The small molecule below binds the protein below.
Small molecule (SMILES): CCC(CC)CN(C[C@@H](O)[C@H](Cc1ccccc1)NC(=O)O[C@H]1CO[C@H]2OCC[C@H]21)S(=O)(=O)c1ccc(CO)cc1

Sequence of chain 1.B:
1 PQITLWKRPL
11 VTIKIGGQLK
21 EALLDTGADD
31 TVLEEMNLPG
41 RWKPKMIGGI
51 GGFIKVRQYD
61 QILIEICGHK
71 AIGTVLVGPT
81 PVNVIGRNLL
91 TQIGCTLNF

Sequence of chain 1.A:
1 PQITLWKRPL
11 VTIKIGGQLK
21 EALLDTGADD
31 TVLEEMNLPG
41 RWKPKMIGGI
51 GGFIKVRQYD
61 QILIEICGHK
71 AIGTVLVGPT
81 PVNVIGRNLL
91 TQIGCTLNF

Binding-site contacts:
Ligand atom O26 contacts residue ASP30 of chain 1.B at 2.9 Å (salt-bridge).
Ligand atom O8 contacts residue ASP29 of chain 1.B at 2.8 Å (salt-bridge).
Ligand atom C31 contacts residue GLY48 of chain 1.B at 3.2 Å.
Ligand atom C7 contacts residue VAL32 of chain 1.A at 3.4 Å (hydrophobic).
Ligand atom C35 contacts residue VAL82 of chain 1.A at 3.5 Å (hydrophobic).
Ligand atom O1 contacts residue ASP30 of chain 1.A at 3.0 Å (salt-bridge).
Ligand atom C29 contacts residue GLY27 of chain 1.B at 3.7 Å.
Ligand atom C20 contacts residue VAL84 of chain 1.B at 3.7 Å (hydrophobic).
Ligand atom C7 contacts residue ASP30 of chain 1.A at 3.4 Å.
Ligand atom C37 contacts residue VAL82 of chain 1.A at 3.7 Å (hydrophobic).
Ligand atom C37 contacts residue GLY27 of chain 1.B at 3.2 Å.
Ligand atom C16 contacts residue ASP25 of chain 1.A at 3.1 Å.
Ligand atom C6 contacts residue ALA28 of chain 1.A at 3.5 Å (hydrophobic).
Ligand atom C7 contacts residue ALA28 of chain 1.A at 3.6 Å (hydrophobic).
Ligand atom C32 contacts residue GLY27 of chain 1.B at 3.6 Å.
Ligand atom O18 contacts residue GLY27 of chain 1.B at 3.3 Å.
Ligand atom O10 contacts residue GLY49 of chain 1.A at 3.4 Å.
Ligand atom C30 contacts residue GLY48 of chain 1.B at 3.0 Å.
Ligand atom O1 contacts residue ASP29 of chain 1.A at 3.5 Å.
Ligand atom C27 contacts residue ASP29 of chain 1.B at 3.4 Å.
Ligand atom O23 contacts residue ALA28 of chain 1.B at 3.5 Å.
Ligand atom O26 contacts residue ASP29 of chain 1.B at 3.1 Å (salt-bridge).
Ligand atom C34 contacts residue ILE50 of chain 1.B at 3.6 Å (hydrophobic).
Ligand atom C33 contacts residue VAL82 of chain 1.A at 3.5 Å (hydrophobic).
Ligand atom C4 contacts residue GLY48 of chain 1.A at 3.2 Å.
Ligand atom C15 contacts residue VAL82 of chain 1.B at 3.6 Å (hydrophobic).
Ligand atom C34 contacts residue VAL82 of chain 1.A at 3.5 Å (hydrophobic).
Ligand atom C32 contacts residue ASP25 of chain 1.A at 3.3 Å.
Ligand atom C34 contacts residue GLY49 of chain 1.B at 3.5 Å.
Ligand atom C12 contacts residue GLY27 of chain 1.A at 3.5 Å.
Ligand atom O18 contacts residue ASP25 of chain 1.B at 2.6 Å (salt-bridge).
Ligand atom O18 contacts residue ASP25 of chain 1.A at 2.5 Å (salt-bridge).
Ligand atom C36 contacts residue VAL82 of chain 1.A at 3.6 Å (hydrophobic).
Ligand atom N20 contacts residue GLY27 of chain 1.B at 3.0 Å (h-bond).
Ligand atom C17 contacts residue ASP25 of chain 1.A at 3.3 Å.
Ligand atom O26 contacts residue ALA28 of chain 1.B at 3.6 Å.
Ligand atom C38 contacts residue VAL82 of chain 1.A at 3.6 Å (hydrophobic).
Ligand atom C17 contacts residue ASP25 of chain 1.B at 3.4 Å.
Ligand atom O9 contacts residue ILE50 of chain 1.B at 3.7 Å.
Ligand atom O10 contacts residue ILE50 of chain 1.B at 3.1 Å.